The protein below binds the small molecule below.
Small molecule (SMILES): Nc1ncnc2c1ncn2[C@@H]1O[C@@H]2CO[P](=O)(O)O[C@H]3[C@@H](O)[C@H](n4cnc5c(N)ncnc54)O[C@@H]3CO[P](=O)(O)O[C@H]2[C@H]1O

Sequence of chain 1.B:
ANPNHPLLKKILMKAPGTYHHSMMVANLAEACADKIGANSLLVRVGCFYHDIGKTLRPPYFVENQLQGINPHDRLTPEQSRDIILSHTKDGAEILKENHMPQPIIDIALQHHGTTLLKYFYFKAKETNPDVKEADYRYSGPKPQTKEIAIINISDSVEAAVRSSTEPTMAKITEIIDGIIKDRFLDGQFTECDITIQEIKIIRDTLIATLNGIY

Binding-site contacts:
Ligand atom C1' contacts residue SER156 of chain 1.B at 3.3 Å.
Ligand atom O2P contacts residue LYS54 of chain 1.B at 3.2 Å (salt-bridge).
Ligand atom O5' contacts residue HIS112 of chain 1.B at 3.2 Å.
Ligand atom O2' contacts residue SER156 of chain 1.B at 3.5 Å (h-bond).
Ligand atom O3'1 contacts residue LYS54 of chain 1.B at 2.9 Å (salt-bridge).
Ligand atom O2P contacts residue ASP51 of chain 1.B at 3.0 Å (salt-bridge).
Ligand atom O1P contacts residue FE1 of chain 1.G at 3.6 Å.
Ligand atom O1P contacts residue ASP51 of chain 1.B at 3.3 Å (salt-bridge).
Ligand atom O1P contacts residue HIS87 of chain 1.B at 3.2 Å (h-bond).
Ligand atom O2P contacts residue HIS21 of chain 1.B at 2.9 Å (h-bond).
Ligand atom O2P1 contacts residue LEU117 of chain 1.B at 3.5 Å.
Ligand atom O2'1 contacts residue PHE61 of chain 1.B at 3.4 Å.
Ligand atom P contacts residue FE1 of chain 1.F at 3.4 Å.
Ligand atom C4' contacts residue ASP155 of chain 1.B at 3.7 Å.
Ligand atom O2' contacts residue ARG183 of chain 1.B at 3.6 Å.
Ligand atom O2P contacts residue ASP155 of chain 1.B at 3.3 Å (salt-bridge).
Ligand atom O1P contacts residue FE1 of chain 1.F at 2.2 Å.
Ligand atom O4' contacts residue ALA159 of chain 1.B at 3.5 Å.
Ligand atom C5' contacts residue ASP155 of chain 1.B at 3.5 Å.
Ligand atom C5 contacts residue ALA160 of chain 1.B at 3.6 Å (hydrophobic).
Ligand atom O2'1 contacts residue GLU63 of chain 1.B at 2.8 Å (salt-bridge).
Ligand atom O4'1 contacts residue ILE84 of chain 1.B at 3.4 Å.
Ligand atom O5' contacts residue ASP155 of chain 1.B at 3.4 Å (salt-bridge).
Ligand atom O1P contacts residue HIS112 of chain 1.B at 3.2 Å (h-bond).
Ligand atom N1 contacts residue ALA160 of chain 1.B at 3.6 Å.
Ligand atom O2P1 contacts residue TYR138 of chain 1.B at 2.5 Å (h-bond).
Ligand atom N31 contacts residue VAL62 of chain 1.B at 3.3 Å (h-bond).
Ligand atom P contacts residue ASP51 of chain 1.B at 3.6 Å.
Ligand atom O2'1 contacts residue LYS54 of chain 1.B at 2.9 Å (salt-bridge).
Ligand atom C21 contacts residue HIS72 of chain 1.B at 3.6 Å.
Ligand atom O3' contacts residue HIS112 of chain 1.B at 3.4 Å.
Ligand atom O2P contacts residue FE1 of chain 1.G at 2.3 Å.
Ligand atom P contacts residue FE1 of chain 1.G at 3.3 Å.
Ligand atom P contacts residue LYS54 of chain 1.B at 3.1 Å.
Ligand atom C5'1 contacts residue TYR138 of chain 1.B at 3.2 Å (hydrophobic).
Ligand atom N61 contacts residue PHE120 of chain 1.B at 3.6 Å.
Ligand atom C6 contacts residue ALA160 of chain 1.B at 3.4 Å (hydrophobic).
Ligand atom N31 contacts residue TYR60 of chain 1.B at 3.7 Å.
Ligand atom O4' contacts residue SER156 of chain 1.B at 3.2 Å.
Ligand atom O1P contacts residue LYS54 of chain 1.B at 3.1 Å (salt-bridge).